Binding-site contacts:
Ligand atom C1 contacts residue MHD1 of chain 1.O at 1.4 Å.
Ligand atom C6 contacts residue ASP101 of chain 1.D at 3.5 Å.
Ligand atom C3 contacts residue CA1 of chain 1.N at 3.4 Å.
Ligand atom C3 contacts residue ASN108 of chain 1.D at 4.0 Å.
Ligand atom O5 contacts residue HIS51 of chain 1.D at 3.1 Å (h-bond).
Ligand atom O4 contacts residue TYR37 of chain 1.D at 3.2 Å (h-bond).
Ligand atom C5 contacts residue GLN54 of chain 1.D at 3.5 Å.
Ligand atom O4 contacts residue CA1 of chain 1.N at 2.6 Å.
Ligand atom C6 contacts residue GLN54 of chain 1.D at 3.5 Å.
Ligand atom C6 contacts residue HIS51 of chain 1.D at 3.5 Å.
Ligand atom C3 contacts residue MHD1 of chain 1.O at 3.6 Å.
Ligand atom C2 contacts residue CA1 of chain 1.N at 4.0 Å.
Ligand atom C5 contacts residue MHD1 of chain 1.O at 3.5 Å.
Ligand atom O3 contacts residue THR105 of chain 1.D at 3.2 Å (h-bond).
Ligand atom O6 contacts residue PRO52 of chain 1.D at 4.0 Å.
Ligand atom O4 contacts residue ASP101 of chain 1.D at 2.6 Å (salt-bridge).
Ligand atom C5 contacts residue HIS51 of chain 1.D at 3.9 Å.
Ligand atom O5 contacts residue GLN54 of chain 1.D at 3.8 Å.
Ligand atom C3 contacts residue THR105 of chain 1.D at 4.0 Å.
Ligand atom C4 contacts residue THR105 of chain 1.D at 3.4 Å.
Ligand atom O2 contacts residue MHD1 of chain 1.O at 2.8 Å (h-bond).
Ligand atom O3 contacts residue CA1 of chain 1.N at 2.5 Å.
Ligand atom O3 contacts residue TYR37 of chain 1.D at 3.5 Å (h-bond).
Ligand atom C4 contacts residue CA1 of chain 1.N at 3.5 Å.
Ligand atom C5 contacts residue ASP101 of chain 1.D at 4.1 Å.
Ligand atom C2 contacts residue ASN108 of chain 1.D at 3.8 Å.
Ligand atom C4 contacts residue ASP101 of chain 1.D at 3.6 Å.
Ligand atom O3 contacts residue ASN108 of chain 1.D at 3.0 Å (h-bond).
Ligand atom C2 contacts residue MHD1 of chain 1.O at 2.3 Å.
Ligand atom C4 contacts residue MHD1 of chain 1.O at 4.1 Å.
Ligand atom O2 contacts residue ASN108 of chain 1.D at 3.0 Å (h-bond).
Ligand atom O5 contacts residue MHD1 of chain 1.O at 2.3 Å (h-bond).
Ligand atom C3 contacts residue TYR37 of chain 1.D at 4.0 Å (hydrophobic).
Ligand atom C6 contacts residue CYS63 of chain 1.D at 4.0 Å (hydrophobic).
Ligand atom C6 contacts residue VAL102 of chain 1.D at 4.0 Å (hydrophobic).
Ligand atom C2 contacts residue TYR37 of chain 1.D at 3.6 Å (hydrophobic).
Ligand atom O6 contacts residue HIS51 of chain 1.D at 2.8 Å (h-bond).
Ligand atom O6 contacts residue GLN54 of chain 1.D at 2.7 Å (h-bond).
Ligand atom O5 contacts residue TYR37 of chain 1.D at 3.8 Å.
Ligand atom O4 contacts residue THR105 of chain 1.D at 3.4 Å (h-bond).

Sequence of chain 1.D:
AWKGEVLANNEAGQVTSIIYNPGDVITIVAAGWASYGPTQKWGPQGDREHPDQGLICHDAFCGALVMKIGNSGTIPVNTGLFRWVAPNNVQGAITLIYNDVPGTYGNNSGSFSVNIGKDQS

A small-molecule ligand and the protein it binds are described below.
Small molecule (SMILES): OC[C@H]1O[C@@H](O)[C@H](O)[C@@H](O)[C@H]1O